This small molecule binds to this protein.
Small molecule (SMILES): NCC[C@H](N)C(=O)O

Binding-site contacts:
Ligand atom OXT contacts residue ZN1 of chain 1.O at 1.9 Å.
Ligand atom N contacts residue ARG107 of chain 1.B at 2.8 Å (salt-bridge).
Ligand atom CG contacts residue PHE159 of chain 1.B at 3.7 Å (hydrophobic).
Ligand atom ND contacts residue PHE159 of chain 1.B at 4.0 Å.
Ligand atom O contacts residue ARG107 of chain 1.B at 3.2 Å (salt-bridge).
Ligand atom OXT contacts residue GLU68 of chain 1.B at 3.9 Å.
Ligand atom CG contacts residue GLU216 of chain 1.B at 4.2 Å.
Ligand atom CA contacts residue ZN1 of chain 1.O at 4.3 Å.
Ligand atom OXT contacts residue HIS65 of chain 1.B at 3.9 Å.
Ligand atom C contacts residue GLU216 of chain 1.B at 4.0 Å.
Ligand atom C contacts residue ARG107 of chain 1.B at 3.1 Å.
Ligand atom OXT contacts residue ARG107 of chain 1.B at 3.5 Å (salt-bridge).
Ligand atom O contacts residue ZN1 of chain 1.O at 3.5 Å.
Ligand atom O contacts residue ASN117 of chain 1.B at 4.4 Å.
Ligand atom OXT contacts residue SER152 of chain 1.B at 3.9 Å.
Ligand atom C contacts residue ZN1 of chain 1.O at 3.0 Å.
Ligand atom O contacts residue HIS65 of chain 1.B at 3.5 Å.
Ligand atom CB contacts residue GLU216 of chain 1.B at 4.1 Å.
Ligand atom OXT contacts residue HIS151 of chain 1.B at 3.9 Å.
Ligand atom CA contacts residue GLU216 of chain 1.B at 4.4 Å.
Ligand atom ND contacts residue LEU157 of chain 1.B at 4.3 Å.
Ligand atom OXT contacts residue GLU216 of chain 1.B at 3.5 Å (salt-bridge).
Ligand atom C contacts residue HIS65 of chain 1.B at 4.0 Å.
Ligand atom CA contacts residue ARG107 of chain 1.B at 3.4 Å.

Sequence of chain 1.B:
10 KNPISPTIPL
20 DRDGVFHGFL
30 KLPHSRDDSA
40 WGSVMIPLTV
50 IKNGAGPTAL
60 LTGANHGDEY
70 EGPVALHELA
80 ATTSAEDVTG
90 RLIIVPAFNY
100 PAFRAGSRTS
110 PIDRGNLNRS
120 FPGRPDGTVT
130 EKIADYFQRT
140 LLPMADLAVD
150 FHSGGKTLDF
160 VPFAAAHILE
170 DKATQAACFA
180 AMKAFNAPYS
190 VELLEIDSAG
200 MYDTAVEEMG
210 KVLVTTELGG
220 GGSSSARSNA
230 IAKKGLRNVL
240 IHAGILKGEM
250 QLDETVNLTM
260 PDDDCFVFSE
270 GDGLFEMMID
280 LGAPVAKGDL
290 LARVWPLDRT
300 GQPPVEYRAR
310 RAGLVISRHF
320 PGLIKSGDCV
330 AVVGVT